The small molecule below binds the protein below.
Small molecule (SMILES): C=N[C@H]1[C@H](O[C@H]2[C@H](O)[C@@H](NC(C)=O)CO[C@@H]2CO)O[C@H](CO)[C@@H](O)[C@@H]1O

Sequence of chain 4.A:
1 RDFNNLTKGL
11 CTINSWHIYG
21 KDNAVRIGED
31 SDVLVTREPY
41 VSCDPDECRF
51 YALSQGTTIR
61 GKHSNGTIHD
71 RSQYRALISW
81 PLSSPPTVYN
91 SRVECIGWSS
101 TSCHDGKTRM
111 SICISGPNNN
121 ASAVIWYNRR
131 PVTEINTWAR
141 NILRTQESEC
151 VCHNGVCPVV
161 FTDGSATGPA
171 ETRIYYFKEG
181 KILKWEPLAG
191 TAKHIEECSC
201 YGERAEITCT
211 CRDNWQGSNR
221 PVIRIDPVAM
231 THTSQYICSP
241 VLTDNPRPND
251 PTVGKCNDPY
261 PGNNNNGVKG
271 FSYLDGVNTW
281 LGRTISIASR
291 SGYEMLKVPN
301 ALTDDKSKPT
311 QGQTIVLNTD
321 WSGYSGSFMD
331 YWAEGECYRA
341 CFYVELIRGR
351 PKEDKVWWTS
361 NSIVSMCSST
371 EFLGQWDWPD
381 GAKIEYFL

Binding-site contacts:
Ligand atom C1 contacts residue ASN154 of chain 4.A at 4.2 Å.
Ligand atom O6 contacts residue ASP2 of chain 4.A at 2.4 Å (salt-bridge).
Ligand atom N2 contacts residue ASP2 of chain 4.A at 3.8 Å.
Ligand atom C8 contacts residue PHE3 of chain 4.A at 3.8 Å (hydrophobic).
Ligand atom C3 contacts residue ASP2 of chain 4.A at 4.1 Å.
Ligand atom O3 contacts residue ASP2 of chain 4.A at 3.2 Å (salt-bridge).
Ligand atom C4 contacts residue ASN5 of chain 4.A at 4.3 Å.
Ligand atom C7 contacts residue ASP2 of chain 4.A at 3.9 Å.
Ligand atom C3 contacts residue ASN5 of chain 4.A at 3.8 Å.
Ligand atom O6 contacts residue ASN154 of chain 4.A at 3.8 Å.
Ligand atom O7 contacts residue ASN5 of chain 4.A at 4.2 Å.
Ligand atom N2 contacts residue PHE3 of chain 4.A at 2.8 Å (h-bond).
Ligand atom C4 contacts residue ASN154 of chain 4.A at 4.4 Å.
Ligand atom C3 contacts residue PHE3 of chain 4.A at 4.2 Å (hydrophobic).
Ligand atom C2 contacts residue PHE3 of chain 4.A at 3.7 Å (hydrophobic).
Ligand atom C8 contacts residue ASP2 of chain 4.A at 3.7 Å.
Ligand atom N2 contacts residue ASN5 of chain 4.A at 3.0 Å (h-bond).
Ligand atom C1 contacts residue PHE3 of chain 4.A at 3.6 Å (hydrophobic).
Ligand atom C6 contacts residue ASP2 of chain 4.A at 3.8 Å.
Ligand atom C2 contacts residue ASN5 of chain 4.A at 2.5 Å.
Ligand atom O5 contacts residue ASN5 of chain 4.A at 2.2 Å (h-bond).
Ligand atom C5 contacts residue ASN154 of chain 4.A at 3.5 Å.
Ligand atom O5 contacts residue ASP2 of chain 4.A at 4.2 Å.
Ligand atom C7 contacts residue PHE3 of chain 4.A at 3.7 Å (hydrophobic).
Ligand atom O5 contacts residue ASN154 of chain 4.A at 4.0 Å.
Ligand atom C5 contacts residue ASN5 of chain 4.A at 3.6 Å.
Ligand atom C1 contacts residue ASN5 of chain 4.A at 1.4 Å.
Ligand atom C7 contacts residue ASN5 of chain 4.A at 3.9 Å.
Ligand atom O4 contacts residue ASN154 of chain 4.A at 4.2 Å.